This small molecule binds to this protein.
Small molecule (SMILES): CC(=O)N[C@H]1[C@H](O[C@H]2[C@H](O)[C@@H](NC(C)=O)CO[C@@H]2CO)O[C@H](CO)[C@@H](O[C@@H]2O[C@H](CO)[C@@H](O)[C@H](O)[C@@H]2O)[C@@H]1O

Binding-site contacts:
Ligand atom C3 contacts residue ARG158 of chain 1.A at 4.4 Å.
Ligand atom O4 contacts residue ARG158 of chain 1.A at 4.0 Å.
Ligand atom C4 contacts residue ASN378 of chain 1.A at 4.3 Å.
Ligand atom O2 contacts residue ARG158 of chain 1.A at 4.2 Å.
Ligand atom C7 contacts residue THR385 of chain 1.A at 4.4 Å.
Ligand atom C2 contacts residue THR385 of chain 1.A at 3.9 Å.
Ligand atom C2 contacts residue ARG158 of chain 1.A at 3.5 Å.
Ligand atom C1 contacts residue THR380 of chain 1.A at 3.8 Å.
Ligand atom O5 contacts residue THR385 of chain 1.A at 4.5 Å.
Ligand atom C5 contacts residue ASN378 of chain 1.A at 3.8 Å.
Ligand atom C1 contacts residue ASN378 of chain 1.A at 1.5 Å.
Ligand atom C1 contacts residue ARG158 of chain 1.A at 3.8 Å.
Ligand atom O5 contacts residue THR380 of chain 1.A at 4.2 Å.
Ligand atom N2 contacts residue ASN378 of chain 1.A at 2.9 Å (h-bond).
Ligand atom C6 contacts residue ASN378 of chain 1.A at 4.5 Å.
Ligand atom O3 contacts residue ARG158 of chain 1.A at 4.0 Å.
Ligand atom C3 contacts residue ARG158 of chain 1.A at 4.1 Å.
Ligand atom C5 contacts residue ARG158 of chain 1.A at 3.7 Å.
Ligand atom C8 contacts residue ASP386 of chain 1.A at 4.0 Å.
Ligand atom O5 contacts residue ASN378 of chain 1.A at 2.4 Å (h-bond).
Ligand atom C7 contacts residue ASN378 of chain 1.A at 3.8 Å.
Ligand atom O5 contacts residue ASN381 of chain 1.A at 4.3 Å.
Ligand atom C2 contacts residue ASN378 of chain 1.A at 2.5 Å.
Ligand atom O5 contacts residue ARG158 of chain 1.A at 4.3 Å.
Ligand atom C3 contacts residue ASN378 of chain 1.A at 3.8 Å.
Ligand atom C1 contacts residue THR385 of chain 1.A at 4.3 Å.
Ligand atom O6 contacts residue ASN378 of chain 1.A at 4.1 Å.
Ligand atom C8 contacts residue ASN378 of chain 1.A at 4.2 Å.
Ligand atom C8 contacts residue THR385 of chain 1.A at 3.4 Å.
Ligand atom C4 contacts residue ARG158 of chain 1.A at 4.4 Å.
Ligand atom O6 contacts residue ASP162 of chain 1.A at 4.4 Å.
Ligand atom O6 contacts residue PRO407 of chain 1.A at 4.1 Å.

Sequence of chain 1.A:
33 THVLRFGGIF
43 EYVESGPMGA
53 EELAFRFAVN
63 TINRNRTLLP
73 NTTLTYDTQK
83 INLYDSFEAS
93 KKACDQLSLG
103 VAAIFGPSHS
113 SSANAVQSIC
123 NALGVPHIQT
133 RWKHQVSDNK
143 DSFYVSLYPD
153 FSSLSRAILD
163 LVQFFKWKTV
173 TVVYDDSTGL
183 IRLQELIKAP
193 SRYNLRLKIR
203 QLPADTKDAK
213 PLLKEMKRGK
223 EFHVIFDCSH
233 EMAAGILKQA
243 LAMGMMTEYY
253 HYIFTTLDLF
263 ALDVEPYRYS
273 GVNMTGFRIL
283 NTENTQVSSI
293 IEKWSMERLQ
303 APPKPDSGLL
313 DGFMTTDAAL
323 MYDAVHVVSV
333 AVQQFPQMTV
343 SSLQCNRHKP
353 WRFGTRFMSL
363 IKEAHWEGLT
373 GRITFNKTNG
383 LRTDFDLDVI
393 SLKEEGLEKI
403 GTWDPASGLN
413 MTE